A protein and the small-molecule ligand that binds it are described below.
Small molecule (SMILES): O=C(O)[C@@](O)(COP(=O)(O)O)[C@H](O)[C@H](O)COP(=O)(O)O

Sequence of chain 1.O:
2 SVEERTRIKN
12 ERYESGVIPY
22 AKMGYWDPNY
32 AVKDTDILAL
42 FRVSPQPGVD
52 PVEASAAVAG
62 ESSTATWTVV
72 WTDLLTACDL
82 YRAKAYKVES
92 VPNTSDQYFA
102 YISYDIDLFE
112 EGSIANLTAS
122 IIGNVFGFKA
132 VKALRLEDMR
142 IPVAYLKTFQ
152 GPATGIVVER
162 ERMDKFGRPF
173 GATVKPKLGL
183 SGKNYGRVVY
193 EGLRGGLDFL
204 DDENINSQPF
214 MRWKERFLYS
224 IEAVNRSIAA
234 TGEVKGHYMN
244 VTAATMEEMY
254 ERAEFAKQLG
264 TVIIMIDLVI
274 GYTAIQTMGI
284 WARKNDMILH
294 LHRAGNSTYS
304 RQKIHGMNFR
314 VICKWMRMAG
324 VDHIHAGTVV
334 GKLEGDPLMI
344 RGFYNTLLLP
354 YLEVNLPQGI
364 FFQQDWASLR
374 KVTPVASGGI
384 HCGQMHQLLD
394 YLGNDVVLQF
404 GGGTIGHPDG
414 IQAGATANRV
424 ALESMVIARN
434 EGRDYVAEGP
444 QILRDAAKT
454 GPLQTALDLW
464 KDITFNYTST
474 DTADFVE

Binding-site contacts:
Ligand atom O6P contacts residue HIS328 of chain 2.C at 2.6 Å (h-bond).
Ligand atom C contacts residue ASN125 of chain 1.O at 3.4 Å.
Ligand atom O3P contacts residue LYS177 of chain 2.C at 3.3 Å.
Ligand atom O7 contacts residue ASN125 of chain 1.O at 2.9 Å (h-bond).
Ligand atom O2 contacts residue ASP205 of chain 2.C at 3.4 Å (salt-bridge).
Ligand atom O4 contacts residue SER380 of chain 2.C at 2.8 Å (h-bond).
Ligand atom O7 contacts residue ASP205 of chain 2.C at 3.1 Å (salt-bridge).
Ligand atom O2P contacts residue GLY404 of chain 2.C at 2.8 Å (h-bond).
Ligand atom O2 contacts residue THR175 of chain 2.C at 2.8 Å (h-bond).
Ligand atom O3 contacts residue GLU206 of chain 2.C at 2.9 Å (salt-bridge).
Ligand atom O3P contacts residue GLY405 of chain 2.C at 2.8 Å (h-bond).
Ligand atom O5P contacts residue ARG296 of chain 2.C at 2.9 Å (salt-bridge).
Ligand atom P1 contacts residue THR67 of chain 1.O at 3.4 Å.
Ligand atom O6 contacts residue GLU62 of chain 1.O at 3.3 Å (salt-bridge).
Ligand atom O1P contacts residue GLY381 of chain 2.C at 3.3 Å.
Ligand atom O7 contacts residue GLU206 of chain 2.C at 3.2 Å (salt-bridge).
Ligand atom C contacts residue MG1 of chain 2.QA at 2.9 Å.
Ligand atom O2 contacts residue MG1 of chain 2.QA at 2.4 Å.
Ligand atom O6P contacts residue SER380 of chain 2.C at 3.3 Å (h-bond).
Ligand atom C3 contacts residue MG1 of chain 2.QA at 3.1 Å.
Ligand atom O3 contacts residue ASN125 of chain 1.O at 3.4 Å (h-bond).
Ligand atom O3P contacts residue THR67 of chain 1.O at 2.5 Å (h-bond).
Ligand atom O1P contacts residue GLY382 of chain 2.C at 2.9 Å (h-bond).
Ligand atom C contacts residue LYS177 of chain 2.C at 3.4 Å.
Ligand atom O3 contacts residue HIS295 of chain 2.C at 3.0 Å (h-bond).
Ligand atom O7 contacts residue LYS177 of chain 2.C at 3.3 Å (salt-bridge).
Ligand atom O6 contacts residue LYS335 of chain 2.C at 2.9 Å (salt-bridge).
Ligand atom O4 contacts residue GLY381 of chain 2.C at 3.1 Å (h-bond).
Ligand atom O7 contacts residue LYS179 of chain 2.C at 2.7 Å (salt-bridge).
Ligand atom O4P contacts residue ARG296 of chain 2.C at 3.0 Å (salt-bridge).
Ligand atom O2 contacts residue KCX203 of chain 2.C at 3.1 Å (h-bond).
Ligand atom O3 contacts residue MG1 of chain 2.QA at 2.2 Å.
Ligand atom O1P contacts residue TRP68 of chain 1.O at 3.4 Å.
Ligand atom O7 contacts residue MG1 of chain 2.QA at 2.1 Å.
Ligand atom O2 contacts residue LYS177 of chain 2.C at 3.0 Å (salt-bridge).
Ligand atom O1 contacts residue LYS177 of chain 2.C at 3.2 Å (salt-bridge).
Ligand atom O1P contacts residue LYS335 of chain 2.C at 2.9 Å (salt-bridge).
Ligand atom O3 contacts residue KCX203 of chain 2.C at 2.6 Å (h-bond).
Ligand atom C3 contacts residue KCX203 of chain 2.C at 3.1 Å.
Ligand atom C2 contacts residue MG1 of chain 2.QA at 2.9 Å.

Sequence of chain 2.C:
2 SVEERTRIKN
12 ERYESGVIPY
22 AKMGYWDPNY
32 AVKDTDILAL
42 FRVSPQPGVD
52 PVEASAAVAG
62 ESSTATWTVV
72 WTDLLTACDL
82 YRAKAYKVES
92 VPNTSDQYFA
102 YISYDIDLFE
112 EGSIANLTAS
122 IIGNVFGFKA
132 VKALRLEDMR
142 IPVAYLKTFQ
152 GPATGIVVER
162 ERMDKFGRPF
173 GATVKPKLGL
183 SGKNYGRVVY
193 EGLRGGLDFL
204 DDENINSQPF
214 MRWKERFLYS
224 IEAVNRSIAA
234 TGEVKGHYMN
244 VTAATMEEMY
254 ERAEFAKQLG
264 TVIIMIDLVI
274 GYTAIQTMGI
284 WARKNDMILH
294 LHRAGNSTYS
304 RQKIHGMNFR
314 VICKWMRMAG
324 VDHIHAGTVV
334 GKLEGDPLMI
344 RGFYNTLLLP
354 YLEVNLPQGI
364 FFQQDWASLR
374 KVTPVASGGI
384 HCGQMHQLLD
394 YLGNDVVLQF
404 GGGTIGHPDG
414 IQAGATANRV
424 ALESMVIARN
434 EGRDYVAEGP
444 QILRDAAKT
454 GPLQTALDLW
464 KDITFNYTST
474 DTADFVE